Sequence of chain 33.C:
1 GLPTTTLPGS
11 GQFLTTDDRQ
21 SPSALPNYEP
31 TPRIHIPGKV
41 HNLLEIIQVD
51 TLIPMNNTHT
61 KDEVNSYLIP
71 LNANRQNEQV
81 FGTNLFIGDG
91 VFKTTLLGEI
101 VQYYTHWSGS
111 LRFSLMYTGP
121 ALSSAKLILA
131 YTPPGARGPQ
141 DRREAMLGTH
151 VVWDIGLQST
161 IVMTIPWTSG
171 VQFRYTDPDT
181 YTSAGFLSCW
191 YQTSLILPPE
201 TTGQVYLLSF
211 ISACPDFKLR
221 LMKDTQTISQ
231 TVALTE

A small-molecule ligand and the protein it binds are described below.
Small molecule (SMILES): Cc1cc(CCCCCCCOc2ccc(C3=N[C@@H](C)CO3)cc2)on1

Sequence of chain 33.A:
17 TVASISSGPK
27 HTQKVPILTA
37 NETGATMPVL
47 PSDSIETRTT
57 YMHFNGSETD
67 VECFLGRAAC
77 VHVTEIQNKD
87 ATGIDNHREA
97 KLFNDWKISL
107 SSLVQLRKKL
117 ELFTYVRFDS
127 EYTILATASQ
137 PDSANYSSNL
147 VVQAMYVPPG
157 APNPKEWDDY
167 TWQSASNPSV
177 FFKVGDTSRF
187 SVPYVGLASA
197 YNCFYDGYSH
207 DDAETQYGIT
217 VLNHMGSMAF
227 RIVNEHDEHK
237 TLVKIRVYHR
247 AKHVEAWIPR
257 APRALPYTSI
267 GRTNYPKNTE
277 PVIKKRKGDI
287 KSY

Binding-site contacts:
Ligand atom C5 contacts residue PHE186 of chain 33.A at 3.5 Å (hydrophobic).
Ligand atom C7C contacts residue TYR197 of chain 33.A at 3.8 Å (hydrophobic).
Ligand atom C31 contacts residue PRO174 of chain 33.A at 3.4 Å (hydrophobic).
Ligand atom C5 contacts residue TYR152 of chain 33.A at 3.8 Å (hydrophobic).
Ligand atom C6B contacts residue TYR197 of chain 33.A at 3.6 Å (hydrophobic).
Ligand atom C2C contacts residue VAL188 of chain 33.A at 3.2 Å (hydrophobic).
Ligand atom O1 contacts residue VAL188 of chain 33.A at 3.8 Å.
Ligand atom O1B contacts residue TYR128 of chain 33.A at 3.9 Å.
Ligand atom C4 contacts residue TYR152 of chain 33.A at 3.9 Å (hydrophobic).
Ligand atom C31 contacts residue ALA150 of chain 33.A at 3.5 Å (hydrophobic).
Ligand atom C2B contacts residue MET221 of chain 33.A at 3.6 Å (hydrophobic).
Ligand atom C3 contacts residue PHE186 of chain 33.A at 3.8 Å (hydrophobic).
Ligand atom O1 contacts residue TYR152 of chain 33.A at 3.9 Å.
Ligand atom O1 contacts residue PHE186 of chain 33.A at 3.5 Å.
Ligand atom C4C contacts residue TYR152 of chain 33.A at 3.8 Å (hydrophobic).
Ligand atom C1B contacts residue MET221 of chain 33.A at 4.0 Å (hydrophobic).
Ligand atom C31 contacts residue SER175 of chain 33.A at 3.6 Å.
Ligand atom N2 contacts residue ALA24 of chain 33.C at 3.4 Å.
Ligand atom O1B contacts residue MET221 of chain 33.A at 3.4 Å.
Ligand atom C5C contacts residue TYR128 of chain 33.A at 3.5 Å (hydrophobic).
Ligand atom C4 contacts residue PHE186 of chain 33.A at 3.6 Å (hydrophobic).
Ligand atom C3C contacts residue VAL188 of chain 33.A at 3.3 Å (hydrophobic).
Ligand atom C4C contacts residue ILE104 of chain 33.A at 3.7 Å (hydrophobic).
Ligand atom C6C contacts residue MET221 of chain 33.A at 3.7 Å (hydrophobic).
Ligand atom CM1 contacts residue SER107 of chain 33.A at 3.6 Å.
Ligand atom C7C contacts residue TYR128 of chain 33.A at 3.6 Å (hydrophobic).
Ligand atom C5C contacts residue ILE104 of chain 33.A at 3.6 Å (hydrophobic).
Ligand atom N2 contacts residue PRO174 of chain 33.A at 3.9 Å.
Ligand atom C3C contacts residue TYR128 of chain 33.A at 3.9 Å (hydrophobic).
Ligand atom N2 contacts residue PHE186 of chain 33.A at 3.7 Å.
Ligand atom C1C contacts residue TYR152 of chain 33.A at 4.0 Å (hydrophobic).
Ligand atom C4 contacts residue MET224 of chain 33.A at 3.8 Å (hydrophobic).
Ligand atom C3 contacts residue PRO174 of chain 33.A at 3.8 Å (hydrophobic).
Ligand atom O1 contacts residue ALA24 of chain 33.C at 3.6 Å.
Ligand atom O1B contacts residue ILE104 of chain 33.A at 3.8 Å.
Ligand atom C3B contacts residue MET221 of chain 33.A at 4.0 Å (hydrophobic).
Ligand atom C31 contacts residue VAL176 of chain 33.A at 3.3 Å (hydrophobic).
Ligand atom C5B contacts residue LEU106 of chain 33.A at 3.7 Å (hydrophobic).
Ligand atom C6C contacts residue VAL191 of chain 33.A at 3.2 Å (hydrophobic).
Ligand atom C5B contacts residue TYR197 of chain 33.A at 3.7 Å (hydrophobic).